Sequence of chain 1.A:
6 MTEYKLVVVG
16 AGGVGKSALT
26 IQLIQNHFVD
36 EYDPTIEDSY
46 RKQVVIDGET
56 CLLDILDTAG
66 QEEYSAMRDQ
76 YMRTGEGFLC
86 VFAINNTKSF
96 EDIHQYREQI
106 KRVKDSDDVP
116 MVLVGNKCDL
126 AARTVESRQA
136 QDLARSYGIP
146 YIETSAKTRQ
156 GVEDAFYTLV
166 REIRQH

A small-molecule ligand and the protein it binds are described below.
Small molecule (SMILES): Nc1nc2c(ncn2[C@@H]2O[C@H](CO[P](=O)(O)O[P](=O)(O)NP(=O)(O)O)[C@@H](O)[C@H]2O)c(=O)[nH]1

Binding-site contacts:
Ligand atom C8 contacts residue ALA23 of chain 1.A at 3.6 Å (hydrophobic).
Ligand atom O1B contacts residue MG1 of chain 1.C at 2.0 Å.
Ligand atom N7 contacts residue ALA151 of chain 1.A at 3.6 Å.
Ligand atom O3A contacts residue GLY20 of chain 1.A at 3.2 Å (h-bond).
Ligand atom O3G contacts residue GLY17 of chain 1.A at 3.4 Å.
Ligand atom O2' contacts residue LYS152 of chain 1.A at 3.1 Å (salt-bridge).
Ligand atom O2A contacts residue GLY20 of chain 1.A at 3.7 Å.
Ligand atom O3G contacts residue GLY18 of chain 1.A at 3.6 Å (h-bond).
Ligand atom O1B contacts residue SER22 of chain 1.A at 2.9 Å (h-bond).
Ligand atom PB contacts residue MG1 of chain 1.C at 3.2 Å.
Ligand atom O6 contacts residue LYS122 of chain 1.A at 3.4 Å.
Ligand atom N1 contacts residue LYS122 of chain 1.A at 3.6 Å.
Ligand atom N1 contacts residue ASP124 of chain 1.A at 2.8 Å (salt-bridge).
Ligand atom C2 contacts residue LYS152 of chain 1.A at 3.5 Å.
Ligand atom O2A contacts residue ALA23 of chain 1.A at 2.9 Å (h-bond).
Ligand atom N2 contacts residue ASP124 of chain 1.A at 2.9 Å (salt-bridge).
Ligand atom O1B contacts residue LYS21 of chain 1.A at 3.6 Å (salt-bridge).
Ligand atom O2B contacts residue GLY20 of chain 1.A at 3.0 Å (h-bond).
Ligand atom O4' contacts residue LYS122 of chain 1.A at 3.2 Å (salt-bridge).
Ligand atom O3G contacts residue LYS21 of chain 1.A at 2.7 Å (salt-bridge).
Ligand atom O2B contacts residue GLY18 of chain 1.A at 3.5 Å (h-bond).
Ligand atom O6 contacts residue SER150 of chain 1.A at 3.4 Å.
Ligand atom O6 contacts residue ALA151 of chain 1.A at 2.7 Å (h-bond).
Ligand atom C6 contacts residue ASP124 of chain 1.A at 3.6 Å.
Ligand atom N3 contacts residue LYS152 of chain 1.A at 3.7 Å.
Ligand atom N3B contacts residue MG1 of chain 1.C at 3.4 Å.
Ligand atom C5' contacts residue GLY18 of chain 1.A at 3.5 Å.
Ligand atom N2 contacts residue LEU125 of chain 1.A at 3.6 Å.
Ligand atom O2B contacts residue VAL19 of chain 1.A at 3.3 Å (h-bond).
Ligand atom O1G contacts residue MG1 of chain 1.C at 1.9 Å.
Ligand atom N7 contacts residue ASN121 of chain 1.A at 3.1 Å (h-bond).
Ligand atom O6 contacts residue ASP124 of chain 1.A at 3.5 Å (salt-bridge).
Ligand atom PG contacts residue MG1 of chain 1.C at 3.2 Å.
Ligand atom C6 contacts residue LYS122 of chain 1.A at 3.5 Å.
Ligand atom PB contacts residue LYS21 of chain 1.A at 3.6 Å.
Ligand atom N1 contacts residue LYS152 of chain 1.A at 3.4 Å.
Ligand atom O6 contacts residue ASN121 of chain 1.A at 3.3 Å (h-bond).
Ligand atom O2B contacts residue LYS21 of chain 1.A at 2.8 Å (salt-bridge).
Ligand atom O6 contacts residue LYS152 of chain 1.A at 3.7 Å.
Ligand atom N3B contacts residue GLY18 of chain 1.A at 3.1 Å (h-bond).